Binding-site contacts:
Ligand atom C2 contacts residue VAL744 of chain 1.A at 3.8 Å (hydrophobic).
Ligand atom C8 contacts residue TYR729 of chain 1.A at 3.6 Å (hydrophobic).
Ligand atom C1 contacts residue ILE693 of chain 1.A at 3.6 Å (hydrophobic).
Ligand atom O1 contacts residue MET815 of chain 1.A at 3.5 Å.
Ligand atom N1 contacts residue ILE743 of chain 1.A at 3.5 Å.
Ligand atom C6 contacts residue MET815 of chain 1.A at 3.4 Å (hydrophobic).
Ligand atom N3 contacts residue MET666 of chain 1.A at 3.6 Å.
Ligand atom S1 contacts residue LYS695 of chain 1.A at 3.5 Å (salt-bridge).
Ligand atom C17 contacts residue PRO672 of chain 1.A at 3.8 Å (hydrophobic).
Ligand atom F2 contacts residue ASP812 of chain 1.A at 3.7 Å.
Ligand atom C6 contacts residue TRP674 of chain 1.A at 3.5 Å (hydrophobic).
Ligand atom N4 contacts residue ILE743 of chain 1.A at 3.8 Å.
Ligand atom N2 contacts residue MET815 of chain 1.A at 3.5 Å (h-bond).
Ligand atom O3 contacts residue ILE741 of chain 1.A at 3.8 Å.
Ligand atom C8 contacts residue ILE825 of chain 1.A at 3.5 Å (hydrophobic).
Ligand atom C4 contacts residue MET815 of chain 1.A at 3.5 Å (hydrophobic).
Ligand atom O1 contacts residue ALA747 of chain 1.A at 3.6 Å.
Ligand atom O2 contacts residue LYS695 of chain 1.A at 3.8 Å.
Ligand atom O1 contacts residue TRP674 of chain 1.A at 3.3 Å.
Ligand atom C18 contacts residue SER668 of chain 1.A at 3.5 Å.
Ligand atom CL1 contacts residue ASP826 of chain 1.A at 3.3 Å.
Ligand atom N4 contacts residue VAL744 of chain 1.A at 2.9 Å (h-bond).
Ligand atom C3 contacts residue VAL744 of chain 1.A at 3.7 Å (hydrophobic).
Ligand atom C10 contacts residue ILE825 of chain 1.A at 3.8 Å (hydrophobic).
Ligand atom O3 contacts residue LYS695 of chain 1.A at 2.3 Å (salt-bridge).
Ligand atom N1 contacts residue VAL744 of chain 1.A at 3.0 Å (h-bond).
Ligand atom C11 contacts residue ILE693 of chain 1.A at 3.3 Å (hydrophobic).
Ligand atom C7 contacts residue ILE825 of chain 1.A at 3.5 Å (hydrophobic).
Ligand atom N4 contacts residue TRP674 of chain 1.A at 3.6 Å.
Ligand atom C8 contacts residue ILE741 of chain 1.A at 3.7 Å (hydrophobic).
Ligand atom C17 contacts residue MET666 of chain 1.A at 3.0 Å (hydrophobic).
Ligand atom F1 contacts residue ILE825 of chain 1.A at 2.8 Å.
Ligand atom CL1 contacts residue LYS695 of chain 1.A at 3.4 Å.
Ligand atom C18 contacts residue MET666 of chain 1.A at 3.4 Å (hydrophobic).
Ligand atom C14 contacts residue MET666 of chain 1.A at 3.5 Å (hydrophobic).
Ligand atom N2 contacts residue ILE693 of chain 1.A at 3.8 Å.
Ligand atom C5 contacts residue ILE693 of chain 1.A at 3.7 Å (hydrophobic).
Ligand atom C9 contacts residue ILE825 of chain 1.A at 3.8 Å (hydrophobic).
Ligand atom C7 contacts residue ILE741 of chain 1.A at 3.7 Å (hydrophobic).
Ligand atom C2 contacts residue GLU742 of chain 1.A at 3.4 Å.

Sequence of chain 1.A:
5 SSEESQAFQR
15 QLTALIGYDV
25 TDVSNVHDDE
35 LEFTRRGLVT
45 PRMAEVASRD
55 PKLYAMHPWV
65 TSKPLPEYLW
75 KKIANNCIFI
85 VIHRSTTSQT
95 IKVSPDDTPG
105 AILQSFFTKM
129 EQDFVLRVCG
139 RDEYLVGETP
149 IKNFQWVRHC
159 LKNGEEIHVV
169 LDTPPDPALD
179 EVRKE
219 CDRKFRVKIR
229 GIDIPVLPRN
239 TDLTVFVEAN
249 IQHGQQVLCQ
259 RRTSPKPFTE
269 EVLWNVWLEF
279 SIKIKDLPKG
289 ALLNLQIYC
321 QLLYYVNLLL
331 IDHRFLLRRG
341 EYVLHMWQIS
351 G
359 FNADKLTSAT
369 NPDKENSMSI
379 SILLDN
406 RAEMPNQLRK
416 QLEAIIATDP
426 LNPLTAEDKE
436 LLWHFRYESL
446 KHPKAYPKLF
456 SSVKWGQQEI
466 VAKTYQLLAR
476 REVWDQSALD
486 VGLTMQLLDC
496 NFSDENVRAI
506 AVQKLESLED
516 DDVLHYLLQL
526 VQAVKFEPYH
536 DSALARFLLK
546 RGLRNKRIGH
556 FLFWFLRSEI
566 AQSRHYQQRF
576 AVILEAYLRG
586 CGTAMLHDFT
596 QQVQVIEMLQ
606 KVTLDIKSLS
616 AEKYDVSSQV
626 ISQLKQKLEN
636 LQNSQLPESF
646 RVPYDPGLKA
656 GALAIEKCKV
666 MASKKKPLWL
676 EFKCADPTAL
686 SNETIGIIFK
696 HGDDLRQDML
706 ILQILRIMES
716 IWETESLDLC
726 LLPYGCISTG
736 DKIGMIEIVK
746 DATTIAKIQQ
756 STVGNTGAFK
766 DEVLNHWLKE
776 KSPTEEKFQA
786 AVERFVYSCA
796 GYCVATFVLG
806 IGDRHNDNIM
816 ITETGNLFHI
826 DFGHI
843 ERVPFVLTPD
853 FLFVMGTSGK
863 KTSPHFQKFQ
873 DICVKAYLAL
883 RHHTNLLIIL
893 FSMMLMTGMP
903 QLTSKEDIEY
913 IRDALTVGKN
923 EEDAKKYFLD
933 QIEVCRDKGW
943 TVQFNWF

This small molecule binds to this protein.
Small molecule (SMILES): CNC(=O)c1nc(-c2ccc(Cl)c(S(=O)(=O)Nc3cccc(F)c3F)c2)cnc1N